Sequence of chain 1.C:
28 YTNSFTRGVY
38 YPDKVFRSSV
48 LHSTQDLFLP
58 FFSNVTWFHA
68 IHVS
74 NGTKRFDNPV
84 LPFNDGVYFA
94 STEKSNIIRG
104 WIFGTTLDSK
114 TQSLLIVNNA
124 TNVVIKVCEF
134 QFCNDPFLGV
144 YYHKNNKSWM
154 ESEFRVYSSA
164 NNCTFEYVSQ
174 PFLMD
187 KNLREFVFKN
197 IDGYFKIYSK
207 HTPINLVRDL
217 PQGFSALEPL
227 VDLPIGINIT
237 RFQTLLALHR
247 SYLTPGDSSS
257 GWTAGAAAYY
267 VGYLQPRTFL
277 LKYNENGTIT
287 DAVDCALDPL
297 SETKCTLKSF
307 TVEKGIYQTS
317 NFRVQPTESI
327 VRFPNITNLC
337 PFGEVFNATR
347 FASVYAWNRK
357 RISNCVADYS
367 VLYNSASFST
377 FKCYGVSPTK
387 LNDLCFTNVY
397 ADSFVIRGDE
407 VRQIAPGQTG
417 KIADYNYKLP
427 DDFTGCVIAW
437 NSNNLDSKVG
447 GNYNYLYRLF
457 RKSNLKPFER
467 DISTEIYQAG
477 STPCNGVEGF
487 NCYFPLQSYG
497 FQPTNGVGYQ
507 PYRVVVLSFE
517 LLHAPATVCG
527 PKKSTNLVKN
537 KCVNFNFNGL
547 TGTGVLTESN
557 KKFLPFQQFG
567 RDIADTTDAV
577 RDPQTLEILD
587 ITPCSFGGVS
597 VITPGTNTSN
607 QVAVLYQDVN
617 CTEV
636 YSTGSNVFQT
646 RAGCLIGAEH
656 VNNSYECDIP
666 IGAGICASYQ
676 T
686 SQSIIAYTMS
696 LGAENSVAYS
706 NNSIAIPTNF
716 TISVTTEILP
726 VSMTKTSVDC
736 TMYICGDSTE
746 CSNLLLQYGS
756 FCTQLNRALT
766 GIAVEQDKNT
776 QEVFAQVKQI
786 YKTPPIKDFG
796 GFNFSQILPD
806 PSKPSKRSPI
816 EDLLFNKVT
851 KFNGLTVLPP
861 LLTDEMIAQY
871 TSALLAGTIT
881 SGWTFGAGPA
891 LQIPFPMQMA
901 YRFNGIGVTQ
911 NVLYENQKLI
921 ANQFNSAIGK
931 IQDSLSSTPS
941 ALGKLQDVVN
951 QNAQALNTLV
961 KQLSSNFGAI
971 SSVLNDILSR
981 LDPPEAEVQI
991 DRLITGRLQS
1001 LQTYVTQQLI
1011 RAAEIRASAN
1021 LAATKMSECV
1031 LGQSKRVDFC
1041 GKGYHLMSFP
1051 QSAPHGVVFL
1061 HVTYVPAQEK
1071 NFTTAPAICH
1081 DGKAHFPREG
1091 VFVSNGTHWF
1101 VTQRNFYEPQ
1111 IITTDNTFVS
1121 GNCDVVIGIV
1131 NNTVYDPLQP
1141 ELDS

Binding-site contacts:
Ligand atom C6 contacts residue GLN644 of chain 1.C at 4.4 Å.
Ligand atom O5 contacts residue ASN616 of chain 1.C at 2.4 Å (h-bond).
Ligand atom C4 contacts residue ASN616 of chain 1.C at 4.2 Å.
Ligand atom C2 contacts residue ASN616 of chain 1.C at 2.4 Å.
Ligand atom C1 contacts residue ASN616 of chain 1.C at 1.4 Å.
Ligand atom C8 contacts residue THR618 of chain 1.C at 4.1 Å.
Ligand atom C8 contacts residue GLU619 of chain 1.C at 4.2 Å.
Ligand atom O5 contacts residue GLN644 of chain 1.C at 4.0 Å.
Ligand atom C7 contacts residue THR618 of chain 1.C at 3.8 Å.
Ligand atom C3 contacts residue ASN616 of chain 1.C at 3.8 Å.
Ligand atom C5 contacts residue ASN616 of chain 1.C at 3.7 Å.
Ligand atom N2 contacts residue ASN616 of chain 1.C at 2.8 Å (h-bond).
Ligand atom O7 contacts residue ASN616 of chain 1.C at 3.6 Å.
Ligand atom C7 contacts residue ASN616 of chain 1.C at 3.3 Å.
Ligand atom O6 contacts residue GLN644 of chain 1.C at 4.1 Å.
Ligand atom O7 contacts residue THR618 of chain 1.C at 3.2 Å (h-bond).
Ligand atom C8 contacts residue ASN616 of chain 1.C at 3.7 Å.

A small-molecule ligand and the protein it binds are described below.
Small molecule (SMILES): CC(=O)N[C@@H]1[C@@H](O)[C@H](O)[C@@H](CO)O[C@H]1O